Binding-site contacts:
Ligand atom O7 contacts residue ASN154 of chain 1.B at 3.3 Å (h-bond).
Ligand atom C4 contacts residue HIS104 of chain 1.A at 4.4 Å.
Ligand atom C7 contacts residue ASN154 of chain 1.B at 3.3 Å.
Ligand atom N2 contacts residue ASN154 of chain 1.B at 2.9 Å (h-bond).
Ligand atom C5 contacts residue ASN154 of chain 1.B at 3.7 Å.
Ligand atom C6 contacts residue HIS104 of chain 1.A at 3.2 Å.
Ligand atom C4 contacts residue ASN154 of chain 1.B at 4.2 Å.
Ligand atom C8 contacts residue HIS104 of chain 1.A at 4.0 Å.
Ligand atom C8 contacts residue ASN154 of chain 1.B at 3.4 Å.
Ligand atom C1 contacts residue HIS104 of chain 1.A at 3.2 Å.
Ligand atom C1 contacts residue ASN154 of chain 1.B at 1.4 Å.
Ligand atom C3 contacts residue ASN154 of chain 1.B at 3.8 Å.
Ligand atom O5 contacts residue ASN154 of chain 1.B at 2.4 Å (h-bond).
Ligand atom C2 contacts residue ASN154 of chain 1.B at 2.4 Å.
Ligand atom O5 contacts residue HIS104 of chain 1.A at 3.0 Å (h-bond).
Ligand atom C5 contacts residue HIS104 of chain 1.A at 3.1 Å.

Sequence of chain 1.A:
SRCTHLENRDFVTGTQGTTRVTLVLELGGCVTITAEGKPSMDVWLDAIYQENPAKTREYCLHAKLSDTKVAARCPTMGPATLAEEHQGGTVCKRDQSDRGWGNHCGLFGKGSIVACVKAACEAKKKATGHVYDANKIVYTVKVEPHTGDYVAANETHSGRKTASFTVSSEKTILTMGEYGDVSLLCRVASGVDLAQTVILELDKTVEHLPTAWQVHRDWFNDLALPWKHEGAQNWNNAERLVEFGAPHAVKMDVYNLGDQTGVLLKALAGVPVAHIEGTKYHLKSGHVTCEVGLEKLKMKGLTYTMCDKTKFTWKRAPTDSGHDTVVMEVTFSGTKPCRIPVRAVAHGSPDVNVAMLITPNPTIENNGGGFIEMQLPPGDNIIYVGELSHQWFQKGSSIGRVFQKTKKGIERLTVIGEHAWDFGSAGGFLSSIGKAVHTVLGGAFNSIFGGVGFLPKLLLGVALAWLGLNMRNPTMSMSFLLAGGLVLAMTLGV

The small molecule below binds the protein below.
Small molecule (SMILES): CC(=O)N[C@H]1[C@H](O[C@H]2[C@H](O)[C@@H](NC(C)=O)CO[C@@H]2CO[C@@H]2O[C@@H](C)[C@@H](O)[C@@H](O)[C@@H]2O)O[C@H](CO)[C@@H](O)[C@@H]1O

Sequence of chain 1.B:
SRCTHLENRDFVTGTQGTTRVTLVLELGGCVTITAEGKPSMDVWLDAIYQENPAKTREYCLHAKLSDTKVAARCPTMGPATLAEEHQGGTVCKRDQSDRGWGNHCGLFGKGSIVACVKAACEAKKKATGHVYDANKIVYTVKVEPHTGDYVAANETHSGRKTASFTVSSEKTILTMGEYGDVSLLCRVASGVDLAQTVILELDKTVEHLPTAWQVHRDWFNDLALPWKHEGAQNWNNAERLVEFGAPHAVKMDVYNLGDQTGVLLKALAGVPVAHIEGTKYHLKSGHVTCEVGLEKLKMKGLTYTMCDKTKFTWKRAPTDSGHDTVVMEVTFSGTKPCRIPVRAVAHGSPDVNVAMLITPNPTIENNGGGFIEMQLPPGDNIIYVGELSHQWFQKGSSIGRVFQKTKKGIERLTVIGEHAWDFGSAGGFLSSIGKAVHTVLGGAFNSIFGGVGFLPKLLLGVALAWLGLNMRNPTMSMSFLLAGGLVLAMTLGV